Binding-site contacts:
Ligand atom C1 contacts residue ALA150 of chain 1.B at 4.2 Å (hydrophobic).
Ligand atom C8 contacts residue ASN154 of chain 1.B at 4.4 Å.
Ligand atom O6 contacts residue ASP147 of chain 1.B at 3.7 Å.
Ligand atom N2 contacts residue ASN154 of chain 1.B at 2.8 Å (h-bond).
Ligand atom O6 contacts residue ALA150 of chain 1.B at 3.6 Å.
Ligand atom C5 contacts residue ASN154 of chain 1.B at 3.7 Å.
Ligand atom C4 contacts residue ASN154 of chain 1.B at 4.2 Å.
Ligand atom C6 contacts residue ALA150 of chain 1.B at 3.8 Å (hydrophobic).
Ligand atom O5 contacts residue SER151 of chain 1.B at 4.1 Å.
Ligand atom O5 contacts residue ALA150 of chain 1.B at 3.9 Å.
Ligand atom C1 contacts residue ASN154 of chain 1.B at 1.4 Å.
Ligand atom C6 contacts residue SER151 of chain 1.B at 4.4 Å.
Ligand atom C3 contacts residue ASN154 of chain 1.B at 3.8 Å.
Ligand atom O7 contacts residue ASN154 of chain 1.B at 3.3 Å (h-bond).
Ligand atom C6 contacts residue ASP147 of chain 1.B at 3.5 Å.
Ligand atom N2 contacts residue THR156 of chain 1.B at 4.2 Å.
Ligand atom O5 contacts residue THR156 of chain 1.B at 4.3 Å.
Ligand atom C2 contacts residue ASN154 of chain 1.B at 2.4 Å.
Ligand atom C1 contacts residue THR156 of chain 1.B at 3.6 Å.
Ligand atom C7 contacts residue ASN154 of chain 1.B at 3.2 Å.
Ligand atom O5 contacts residue ASN154 of chain 1.B at 2.4 Å (h-bond).

Sequence of chain 1.B:
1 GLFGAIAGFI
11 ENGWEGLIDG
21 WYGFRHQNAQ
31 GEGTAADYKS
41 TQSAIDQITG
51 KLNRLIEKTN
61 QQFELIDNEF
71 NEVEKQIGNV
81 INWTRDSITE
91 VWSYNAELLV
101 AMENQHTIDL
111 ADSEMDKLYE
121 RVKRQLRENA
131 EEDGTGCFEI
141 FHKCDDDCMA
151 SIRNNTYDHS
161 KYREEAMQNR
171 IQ

This small molecule binds to this protein.
Small molecule (SMILES): CC(=O)N[C@@H]1[C@@H](O)[C@H](O)[C@@H](CO)O[C@H]1O